Binding-site contacts:
Ligand atom O21 contacts residue SER276 of chain 3.A at 3.2 Å.
Ligand atom C11 contacts residue LEU444 of chain 4.A at 3.8 Å (hydrophobic).
Ligand atom C19 contacts residue ALA343 of chain 4.A at 3.2 Å (hydrophobic).
Ligand atom O22 contacts residue ASN278 of chain 3.A at 3.2 Å (h-bond).
Ligand atom C08 contacts residue ALA447 of chain 4.A at 3.5 Å (hydrophobic).
Ligand atom O22 contacts residue SER276 of chain 3.A at 2.6 Å (h-bond).
Ligand atom C02 contacts residue HIS344 of chain 4.A at 3.8 Å.
Ligand atom O24 contacts residue GLU151 of chain 4.A at 3.5 Å (salt-bridge).
Ligand atom C12 contacts residue LEU444 of chain 4.A at 3.9 Å (hydrophobic).
Ligand atom C28 contacts residue ARG182 of chain 3.A at 3.5 Å.
Ligand atom F31 contacts residue ILE275 of chain 3.A at 3.2 Å.
Ligand atom O22 contacts residue LYS327 of chain 4.A at 3.2 Å (salt-bridge).
Ligand atom C29 contacts residue ILE275 of chain 3.A at 3.9 Å (hydrophobic).
Ligand atom C16 contacts residue ASP282 of chain 3.A at 4.0 Å.
Ligand atom C17 contacts residue ASN347 of chain 4.A at 3.5 Å.
Ligand atom F31 contacts residue SER253 of chain 3.A at 3.7 Å.
Ligand atom O24 contacts residue LYS283 of chain 3.A at 3.1 Å (salt-bridge).
Ligand atom O23 contacts residue ARG182 of chain 3.A at 2.9 Å (salt-bridge).
Ligand atom O22 contacts residue LYS284 of chain 3.A at 3.2 Å (salt-bridge).
Ligand atom C29 contacts residue ARG182 of chain 3.A at 3.7 Å.
Ligand atom C20 contacts residue LYS327 of chain 4.A at 3.5 Å.
Ligand atom O24 contacts residue ASN347 of chain 4.A at 2.8 Å (h-bond).
Ligand atom C02 contacts residue LEU154 of chain 4.A at 3.6 Å (hydrophobic).
Ligand atom O21 contacts residue LYS327 of chain 4.A at 3.1 Å (salt-bridge).
Ligand atom C27 contacts residue ILE275 of chain 3.A at 4.0 Å (hydrophobic).
Ligand atom C27 contacts residue SER253 of chain 3.A at 3.8 Å.
Ligand atom C01 contacts residue CYS153 of chain 4.A at 3.4 Å (hydrophobic).
Ligand atom O22 contacts residue ALA343 of chain 4.A at 3.9 Å.
Ligand atom C01 contacts residue SER157 of chain 4.A at 3.7 Å.
Ligand atom O23 contacts residue ASP282 of chain 3.A at 2.6 Å (salt-bridge).
Ligand atom C20 contacts residue SER276 of chain 3.A at 3.3 Å.
Ligand atom F31 contacts residue ARG182 of chain 3.A at 2.7 Å.
Ligand atom C16 contacts residue ASN347 of chain 4.A at 3.6 Å.
Ligand atom O22 contacts residue ARG182 of chain 3.A at 3.9 Å.
Ligand atom C17 contacts residue ASP282 of chain 3.A at 3.3 Å.
Ligand atom C01 contacts residue LEU154 of chain 4.A at 3.8 Å (hydrophobic).
Ligand atom C29 contacts residue SER276 of chain 3.A at 3.9 Å.
Ligand atom C28 contacts residue ILE275 of chain 3.A at 3.6 Å (hydrophobic).
Ligand atom C20 contacts residue ALA343 of chain 4.A at 3.6 Å (hydrophobic).
Ligand atom C18 contacts residue ASP282 of chain 3.A at 3.4 Å.

Sequence of chain 3.A:
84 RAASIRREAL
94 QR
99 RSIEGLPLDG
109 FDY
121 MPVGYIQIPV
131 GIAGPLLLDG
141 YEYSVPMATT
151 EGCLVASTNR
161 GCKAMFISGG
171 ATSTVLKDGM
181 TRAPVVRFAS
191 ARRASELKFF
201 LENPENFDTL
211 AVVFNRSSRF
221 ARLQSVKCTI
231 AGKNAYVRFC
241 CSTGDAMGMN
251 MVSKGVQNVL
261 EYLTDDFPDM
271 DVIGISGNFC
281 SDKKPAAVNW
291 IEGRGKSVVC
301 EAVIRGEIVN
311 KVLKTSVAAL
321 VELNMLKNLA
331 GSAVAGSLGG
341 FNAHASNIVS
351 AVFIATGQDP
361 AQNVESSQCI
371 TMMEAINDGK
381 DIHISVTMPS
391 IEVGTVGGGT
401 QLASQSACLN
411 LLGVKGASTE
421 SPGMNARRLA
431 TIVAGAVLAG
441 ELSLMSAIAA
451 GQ

Sequence of chain 4.A:
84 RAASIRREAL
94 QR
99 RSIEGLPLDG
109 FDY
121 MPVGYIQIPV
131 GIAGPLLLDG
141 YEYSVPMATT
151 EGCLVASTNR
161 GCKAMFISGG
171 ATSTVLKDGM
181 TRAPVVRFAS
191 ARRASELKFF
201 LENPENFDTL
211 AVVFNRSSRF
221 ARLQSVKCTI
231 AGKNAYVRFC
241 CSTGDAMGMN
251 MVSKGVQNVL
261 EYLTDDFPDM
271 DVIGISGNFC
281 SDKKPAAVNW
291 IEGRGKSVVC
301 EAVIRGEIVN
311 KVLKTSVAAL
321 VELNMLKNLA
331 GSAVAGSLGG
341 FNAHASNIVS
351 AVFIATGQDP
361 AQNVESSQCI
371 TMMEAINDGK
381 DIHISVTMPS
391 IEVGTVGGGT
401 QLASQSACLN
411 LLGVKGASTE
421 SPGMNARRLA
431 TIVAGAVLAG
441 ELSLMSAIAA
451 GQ

A protein and the small-molecule ligand that binds it are described below.
Small molecule (SMILES): O=C(O)C[C@H](O)C[C@H](O)/C=C/c1c(C2CC2)nc2ccccc2c1-c1ccc(F)cc1